The protein below binds the small molecule below.
Small molecule (SMILES): C=CC1=C(C=C)C2=N3->[Fe]45<-N6=C(C=c7c(CCC(=O)O)c(C)c(n74)=C2)C(CCC(=O)O)=C(C)C6=Cc2c(C=C)c(C=C)c(n25)C=C13

Sequence of chain 1.A:
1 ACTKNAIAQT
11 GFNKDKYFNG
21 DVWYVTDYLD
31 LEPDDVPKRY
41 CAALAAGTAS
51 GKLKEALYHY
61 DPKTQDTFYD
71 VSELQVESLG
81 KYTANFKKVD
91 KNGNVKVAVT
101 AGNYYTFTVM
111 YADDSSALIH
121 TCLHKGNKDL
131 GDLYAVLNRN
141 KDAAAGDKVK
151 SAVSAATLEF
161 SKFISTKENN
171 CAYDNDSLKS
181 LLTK

Binding-site contacts:
Ligand atom O2A contacts residue ASP70 of chain 1.A at 2.4 Å (salt-bridge).
Ligand atom O2A contacts residue LYS88 of chain 1.A at 3.4 Å.
Ligand atom C1C contacts residue NO1 of chain 1.C at 3.4 Å.
Ligand atom CBC contacts residue VAL36 of chain 1.A at 3.3 Å (hydrophobic).
Ligand atom CMA contacts residue PHE86 of chain 1.A at 3.5 Å (hydrophobic).
Ligand atom C1A contacts residue HIS59 of chain 1.A at 3.5 Å.
Ligand atom ND contacts residue HIS59 of chain 1.A at 2.8 Å (h-bond).
Ligand atom NA contacts residue NO1 of chain 1.C at 2.5 Å (h-bond).
Ligand atom C1B contacts residue NO1 of chain 1.C at 3.2 Å.
Ligand atom CM2 contacts residue LEU57 of chain 1.A at 3.3 Å (hydrophobic).
Ligand atom C4D contacts residue HIS59 of chain 1.A at 3.5 Å.
Ligand atom C1C contacts residue HIS59 of chain 1.A at 3.5 Å.
Ligand atom C4C contacts residue NO1 of chain 1.C at 3.4 Å.
Ligand atom CBC contacts residue TYR28 of chain 1.A at 3.3 Å (hydrophobic).
Ligand atom CBA contacts residue ASP70 of chain 1.A at 3.3 Å.
Ligand atom CGA contacts residue ASP70 of chain 1.A at 3.3 Å.
Ligand atom O1A contacts residue LYS125 of chain 1.A at 2.5 Å (salt-bridge).
Ligand atom C4A contacts residue HIS59 of chain 1.A at 3.4 Å.
Ligand atom C4A contacts residue NO1 of chain 1.C at 3.3 Å.
Ligand atom NC contacts residue NO1 of chain 1.C at 2.6 Å (h-bond).
Ligand atom C1A contacts residue LEU123 of chain 1.A at 3.3 Å (hydrophobic).
Ligand atom C1D contacts residue HIS59 of chain 1.A at 3.5 Å.
Ligand atom NB contacts residue NO1 of chain 1.C at 2.4 Å (h-bond).
Ligand atom FE contacts residue HIS59 of chain 1.A at 2.0 Å.
Ligand atom O1D contacts residue LYS125 of chain 1.A at 3.5 Å.
Ligand atom C1D contacts residue NO1 of chain 1.C at 3.5 Å.
Ligand atom CMB contacts residue TYR105 of chain 1.A at 3.5 Å (hydrophobic).
Ligand atom NA contacts residue HIS59 of chain 1.A at 2.8 Å (h-bond).
Ligand atom CM1 contacts residue ALA42 of chain 1.A at 3.4 Å (hydrophobic).
Ligand atom CAA contacts residue LYS125 of chain 1.A at 3.5 Å.
Ligand atom C4B contacts residue HIS59 of chain 1.A at 3.4 Å.
Ligand atom C1A contacts residue NO1 of chain 1.C at 3.5 Å.
Ligand atom CM2 contacts residue TYR105 of chain 1.A at 3.5 Å (hydrophobic).
Ligand atom C4B contacts residue NO1 of chain 1.C at 3.5 Å.
Ligand atom NC contacts residue HIS59 of chain 1.A at 2.8 Å (h-bond).
Ligand atom C2A contacts residue LEU123 of chain 1.A at 3.5 Å (hydrophobic).
Ligand atom FE contacts residue NO1 of chain 1.C at 1.5 Å.
Ligand atom NB contacts residue HIS59 of chain 1.A at 2.7 Å (h-bond).
Ligand atom ND contacts residue NO1 of chain 1.C at 2.5 Å (h-bond).
Ligand atom C1C contacts residue LEU133 of chain 1.A at 3.5 Å (hydrophobic).